Binding-site contacts:
Ligand atom OG contacts residue GLU154 of chain 1.B at 2.8 Å (salt-bridge).
Ligand atom NH1 contacts residue THR40 of chain 1.A at 3.1 Å (h-bond).
Ligand atom O contacts residue ASN41 of chain 1.A at 2.8 Å (h-bond).
Ligand atom NH2 contacts residue ASP85 of chain 1.A at 3.0 Å (salt-bridge).
Ligand atom NH1 contacts residue GLN111 of chain 1.B at 2.7 Å (h-bond).
Ligand atom CG contacts residue ILE92 of chain 1.B at 3.5 Å (hydrophobic).
Ligand atom CE1 contacts residue GLN39 of chain 1.B at 3.4 Å.
Ligand atom O contacts residue PRO41 of chain 1.B at 3.5 Å.
Ligand atom NH2 contacts residue ALA84 of chain 1.A at 3.4 Å (h-bond).
Ligand atom O contacts residue ASN41 of chain 1.A at 3.2 Å (h-bond).
Ligand atom CD1 contacts residue TYR87 of chain 1.A at 3.6 Å (hydrophobic).
Ligand atom CD1 contacts residue GLN39 of chain 1.B at 3.5 Å.
Ligand atom CG contacts residue ASP85 of chain 1.A at 3.5 Å.
Ligand atom CG contacts residue THR40 of chain 1.A at 3.4 Å.
Ligand atom O contacts residue LYS103 of chain 1.A at 3.1 Å (salt-bridge).
Ligand atom CA contacts residue ASP85 of chain 1.A at 3.3 Å.
Ligand atom SG contacts residue CY31 of chain 1.I at 2.0 Å (h-bond).
Ligand atom CD contacts residue GLY42 of chain 1.A at 3.3 Å.
Ligand atom C contacts residue CY31 of chain 1.I at 1.3 Å.
Ligand atom O contacts residue GLN38 of chain 1.A at 3.4 Å.
Ligand atom C contacts residue ASP85 of chain 1.A at 3.4 Å.
Ligand atom CB contacts residue CY31 of chain 1.I at 3.4 Å.
Ligand atom CB contacts residue CY31 of chain 1.I at 3.3 Å.
Ligand atom O contacts residue CY31 of chain 1.I at 2.2 Å (h-bond).
Ligand atom CZ contacts residue ASP85 of chain 1.A at 3.5 Å.
Ligand atom CB contacts residue ASP85 of chain 1.A at 3.5 Å.
Ligand atom CB contacts residue GLU154 of chain 1.B at 3.3 Å.
Ligand atom NH1 contacts residue SER43 of chain 1.A at 3.6 Å (h-bond).
Ligand atom NH2 contacts residue GLN111 of chain 1.B at 3.0 Å (h-bond).
Ligand atom CG contacts residue TYR87 of chain 1.A at 3.4 Å (hydrophobic).
Ligand atom CD contacts residue THR40 of chain 1.A at 3.5 Å.
Ligand atom CZ contacts residue GLN39 of chain 1.B at 3.4 Å.
Ligand atom NH2 contacts residue LYS103 of chain 1.A at 3.3 Å (salt-bridge).
Ligand atom CD2 contacts residue TYR87 of chain 1.A at 3.6 Å (hydrophobic).
Ligand atom N contacts residue ASP85 of chain 1.A at 2.7 Å (salt-bridge).
Ligand atom N contacts residue CY31 of chain 1.I at 3.4 Å (h-bond).
Ligand atom CZ contacts residue GLN111 of chain 1.B at 3.2 Å.
Ligand atom NE contacts residue ILE92 of chain 1.B at 3.5 Å.
Ligand atom CA contacts residue CY31 of chain 1.I at 2.4 Å.
Ligand atom NE contacts residue ASP85 of chain 1.A at 3.1 Å (salt-bridge).

Sequence of chain 1.A:
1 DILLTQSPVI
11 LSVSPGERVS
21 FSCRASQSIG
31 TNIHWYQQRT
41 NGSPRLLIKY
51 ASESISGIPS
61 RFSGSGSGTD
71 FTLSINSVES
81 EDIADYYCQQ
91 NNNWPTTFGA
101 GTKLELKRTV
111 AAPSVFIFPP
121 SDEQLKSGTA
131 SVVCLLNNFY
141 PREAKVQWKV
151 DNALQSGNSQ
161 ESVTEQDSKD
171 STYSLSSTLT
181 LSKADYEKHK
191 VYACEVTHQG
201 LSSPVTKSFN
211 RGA

Sequence of chain 1.B:
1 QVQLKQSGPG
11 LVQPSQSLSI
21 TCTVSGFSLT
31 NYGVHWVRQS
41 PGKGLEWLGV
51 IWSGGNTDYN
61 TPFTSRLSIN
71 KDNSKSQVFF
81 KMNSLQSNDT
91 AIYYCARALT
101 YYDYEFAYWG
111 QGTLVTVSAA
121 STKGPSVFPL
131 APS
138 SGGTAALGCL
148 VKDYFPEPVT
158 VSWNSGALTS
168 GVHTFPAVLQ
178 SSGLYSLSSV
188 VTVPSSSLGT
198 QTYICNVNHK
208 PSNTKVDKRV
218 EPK

This protein binds this small molecule.
Small molecule (SMILES): CC(=O)N[C@@H](CS)C(=O)N[C@@H](CCC(N)=O)C(=O)N[C@@H](Cc1ccccc1)C(=O)N[C@@H](CC(=O)O)C(=O)N[C@@H](CC(C)C)C(=O)N[C@@H](CO)C(=O)N[C@H](C(=O)N[C@@H](CCCN=C(N)N)C(=O)N[C@@H](CCCN=C(N)N)C(=O)N[C@@H](CC(C)C)C(=O)N[C@H](C=O)CCCCN)[C@@H](C)O